Sequence of chain 1.A:
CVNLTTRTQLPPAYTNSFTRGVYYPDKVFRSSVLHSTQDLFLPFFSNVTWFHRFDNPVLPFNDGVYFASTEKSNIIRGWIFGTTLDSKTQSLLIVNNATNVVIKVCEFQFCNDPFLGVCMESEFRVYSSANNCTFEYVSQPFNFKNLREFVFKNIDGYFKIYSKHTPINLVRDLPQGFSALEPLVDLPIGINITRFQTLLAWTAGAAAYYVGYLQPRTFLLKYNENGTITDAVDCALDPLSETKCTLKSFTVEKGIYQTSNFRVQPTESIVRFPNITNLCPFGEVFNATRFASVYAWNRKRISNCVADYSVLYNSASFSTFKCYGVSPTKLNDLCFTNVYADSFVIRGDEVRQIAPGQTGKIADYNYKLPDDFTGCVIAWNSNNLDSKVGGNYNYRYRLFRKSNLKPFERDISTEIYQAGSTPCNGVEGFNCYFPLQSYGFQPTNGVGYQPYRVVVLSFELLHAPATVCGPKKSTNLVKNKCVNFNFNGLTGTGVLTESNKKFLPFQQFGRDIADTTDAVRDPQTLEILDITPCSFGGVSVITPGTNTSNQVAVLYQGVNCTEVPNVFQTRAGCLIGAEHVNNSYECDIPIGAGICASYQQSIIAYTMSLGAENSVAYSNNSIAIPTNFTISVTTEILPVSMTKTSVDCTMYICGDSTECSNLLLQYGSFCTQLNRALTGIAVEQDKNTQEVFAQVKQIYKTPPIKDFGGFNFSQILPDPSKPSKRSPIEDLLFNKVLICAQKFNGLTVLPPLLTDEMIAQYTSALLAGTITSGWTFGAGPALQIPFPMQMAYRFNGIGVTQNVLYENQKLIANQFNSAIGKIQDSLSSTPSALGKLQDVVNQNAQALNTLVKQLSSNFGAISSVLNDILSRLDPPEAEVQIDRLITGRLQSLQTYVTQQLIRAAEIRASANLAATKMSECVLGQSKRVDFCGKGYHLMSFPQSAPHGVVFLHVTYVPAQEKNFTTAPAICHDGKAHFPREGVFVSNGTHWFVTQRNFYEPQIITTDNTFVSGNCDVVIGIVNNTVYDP

A small-molecule ligand and the protein it binds are described below.
Small molecule (SMILES): CC(=O)N[C@@H]1[C@@H](O)[C@H](O)[C@@H](CO)O[C@H]1O

Binding-site contacts:
Ligand atom C5 contacts residue ASN657 of chain 1.A at 3.7 Å.
Ligand atom C7 contacts residue ASN657 of chain 1.A at 3.5 Å.
Ligand atom O7 contacts residue ASN657 of chain 1.A at 3.7 Å.
Ligand atom C8 contacts residue ASN657 of chain 1.A at 4.2 Å.
Ligand atom C2 contacts residue ASN657 of chain 1.A at 2.5 Å.
Ligand atom C8 contacts residue HIS655 of chain 1.A at 3.3 Å.
Ligand atom C7 contacts residue HIS655 of chain 1.A at 4.5 Å.
Ligand atom C4 contacts residue ASN657 of chain 1.A at 4.2 Å.
Ligand atom O5 contacts residue ASN657 of chain 1.A at 2.4 Å (h-bond).
Ligand atom C1 contacts residue ASN657 of chain 1.A at 1.4 Å.
Ligand atom C8 contacts residue VAL656 of chain 1.A at 4.2 Å (hydrophobic).
Ligand atom N2 contacts residue ASN657 of chain 1.A at 3.0 Å (h-bond).
Ligand atom C3 contacts residue ASN657 of chain 1.A at 3.8 Å.